The small molecule below binds the protein below.
Small molecule (SMILES): Cc1cc(=O)oc2cc(CS(N)(=O)=O)ccc12

Binding-site contacts:
Ligand atom O2 contacts residue THR200 of chain 1.A at 4.1 Å.
Ligand atom O4 contacts residue PRO202 of chain 1.A at 3.3 Å.
Ligand atom N1 contacts residue HIS95 of chain 1.A at 3.3 Å (h-bond).
Ligand atom O1 contacts residue ZN1 of chain 1.B at 3.2 Å.
Ligand atom O3 contacts residue PRO202 of chain 1.A at 4.0 Å.
Ligand atom C2 contacts residue HIS95 of chain 1.A at 4.3 Å.
Ligand atom O1 contacts residue VAL122 of chain 1.A at 3.8 Å.
Ligand atom C3 contacts residue GLN93 of chain 1.A at 3.7 Å.
Ligand atom C10 contacts residue PHE131 of chain 1.A at 4.2 Å (hydrophobic).
Ligand atom N1 contacts residue HIS97 of chain 1.A at 3.3 Å (h-bond).
Ligand atom N1 contacts residue HIS120 of chain 1.A at 3.3 Å (h-bond).
Ligand atom C5 contacts residue PHE131 of chain 1.A at 4.1 Å (hydrophobic).
Ligand atom S1 contacts residue ZN1 of chain 1.B at 3.1 Å.
Ligand atom C2 contacts residue LEU198 of chain 1.A at 4.3 Å (hydrophobic).
Ligand atom C6 contacts residue LEU198 of chain 1.A at 4.0 Å (hydrophobic).
Ligand atom C10 contacts residue PRO202 of chain 1.A at 4.1 Å (hydrophobic).
Ligand atom N1 contacts residue THR199 of chain 1.A at 2.7 Å (h-bond).
Ligand atom N1 contacts residue GLU107 of chain 1.A at 4.0 Å.
Ligand atom S1 contacts residue HIS95 of chain 1.A at 3.7 Å.
Ligand atom O1 contacts residue HIS120 of chain 1.A at 4.1 Å.
Ligand atom O4 contacts residue LEU198 of chain 1.A at 4.0 Å.
Ligand atom C4 contacts residue GLN93 of chain 1.A at 3.5 Å.
Ligand atom C1 contacts residue THR200 of chain 1.A at 3.8 Å.
Ligand atom O2 contacts residue ZN1 of chain 1.B at 4.3 Å.
Ligand atom C11 contacts residue PHE131 of chain 1.A at 3.1 Å (hydrophobic).
Ligand atom C9 contacts residue PHE131 of chain 1.A at 3.2 Å (hydrophobic).
Ligand atom C7 contacts residue LEU198 of chain 1.A at 3.9 Å (hydrophobic).
Ligand atom O1 contacts residue HIS95 of chain 1.A at 3.1 Å.
Ligand atom N1 contacts residue ZN1 of chain 1.B at 2.0 Å.
Ligand atom O2 contacts residue LEU198 of chain 1.A at 3.2 Å.
Ligand atom S1 contacts residue THR199 of chain 1.A at 3.9 Å.
Ligand atom C8 contacts residue PHE131 of chain 1.A at 3.2 Å (hydrophobic).
Ligand atom O2 contacts residue THR199 of chain 1.A at 2.8 Å (h-bond).
Ligand atom C2 contacts residue THR200 of chain 1.A at 4.1 Å.
Ligand atom C7 contacts residue THR200 of chain 1.A at 3.5 Å.
Ligand atom C1 contacts residue HIS95 of chain 1.A at 3.8 Å.
Ligand atom O3 contacts residue LEU198 of chain 1.A at 3.5 Å.
Ligand atom C3 contacts residue HIS95 of chain 1.A at 3.8 Å.
Ligand atom C10 contacts residue LEU198 of chain 1.A at 4.0 Å (hydrophobic).
Ligand atom C1 contacts residue ZN1 of chain 1.B at 3.8 Å.

Sequence of chain 1.A:
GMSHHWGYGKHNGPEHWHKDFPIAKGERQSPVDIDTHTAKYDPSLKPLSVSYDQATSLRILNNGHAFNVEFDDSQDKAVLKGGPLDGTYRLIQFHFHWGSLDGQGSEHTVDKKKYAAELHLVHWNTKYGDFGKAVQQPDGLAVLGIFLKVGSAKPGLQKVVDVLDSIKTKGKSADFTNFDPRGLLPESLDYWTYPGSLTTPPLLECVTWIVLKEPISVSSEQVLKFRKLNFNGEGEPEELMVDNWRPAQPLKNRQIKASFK